Binding-site contacts:
Ligand atom O5 contacts residue ASN45 of chain 1.K at 2.5 Å (h-bond).
Ligand atom O7 contacts residue ASN45 of chain 1.K at 3.3 Å.
Ligand atom C7 contacts residue CYS44 of chain 1.K at 4.4 Å (hydrophobic).
Ligand atom C7 contacts residue ASN45 of chain 1.K at 3.6 Å.
Ligand atom O7 contacts residue CYS44 of chain 1.K at 3.8 Å.
Ligand atom C8 contacts residue CYS44 of chain 1.K at 4.3 Å (hydrophobic).
Ligand atom C1 contacts residue ASN45 of chain 1.K at 1.5 Å.
Ligand atom C4 contacts residue ASN45 of chain 1.K at 4.3 Å.
Ligand atom C3 contacts residue ASN45 of chain 1.K at 3.9 Å.
Ligand atom N2 contacts residue ASN45 of chain 1.K at 3.0 Å (h-bond).
Ligand atom C5 contacts residue ASN45 of chain 1.K at 3.7 Å.
Ligand atom C2 contacts residue ASN45 of chain 1.K at 2.6 Å.

Sequence of chain 1.K:
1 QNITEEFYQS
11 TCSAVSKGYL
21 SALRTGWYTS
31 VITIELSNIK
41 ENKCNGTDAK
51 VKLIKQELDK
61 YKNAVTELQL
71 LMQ

A protein and the small-molecule ligand that binds it are described below.
Small molecule (SMILES): CC(=O)N[C@@H]1[C@@H](O)[C@H](O)[C@@H](CO)O[C@H]1O